This protein binds this small molecule.
Small molecule (SMILES): CC(=O)N[C@H]1[C@H](O[C@H]2[C@H](O)[C@@H](NC(C)=O)CO[C@@H]2CO)O[C@H](CO)[C@@H](O)[C@@H]1O

Sequence of chain 1.C:
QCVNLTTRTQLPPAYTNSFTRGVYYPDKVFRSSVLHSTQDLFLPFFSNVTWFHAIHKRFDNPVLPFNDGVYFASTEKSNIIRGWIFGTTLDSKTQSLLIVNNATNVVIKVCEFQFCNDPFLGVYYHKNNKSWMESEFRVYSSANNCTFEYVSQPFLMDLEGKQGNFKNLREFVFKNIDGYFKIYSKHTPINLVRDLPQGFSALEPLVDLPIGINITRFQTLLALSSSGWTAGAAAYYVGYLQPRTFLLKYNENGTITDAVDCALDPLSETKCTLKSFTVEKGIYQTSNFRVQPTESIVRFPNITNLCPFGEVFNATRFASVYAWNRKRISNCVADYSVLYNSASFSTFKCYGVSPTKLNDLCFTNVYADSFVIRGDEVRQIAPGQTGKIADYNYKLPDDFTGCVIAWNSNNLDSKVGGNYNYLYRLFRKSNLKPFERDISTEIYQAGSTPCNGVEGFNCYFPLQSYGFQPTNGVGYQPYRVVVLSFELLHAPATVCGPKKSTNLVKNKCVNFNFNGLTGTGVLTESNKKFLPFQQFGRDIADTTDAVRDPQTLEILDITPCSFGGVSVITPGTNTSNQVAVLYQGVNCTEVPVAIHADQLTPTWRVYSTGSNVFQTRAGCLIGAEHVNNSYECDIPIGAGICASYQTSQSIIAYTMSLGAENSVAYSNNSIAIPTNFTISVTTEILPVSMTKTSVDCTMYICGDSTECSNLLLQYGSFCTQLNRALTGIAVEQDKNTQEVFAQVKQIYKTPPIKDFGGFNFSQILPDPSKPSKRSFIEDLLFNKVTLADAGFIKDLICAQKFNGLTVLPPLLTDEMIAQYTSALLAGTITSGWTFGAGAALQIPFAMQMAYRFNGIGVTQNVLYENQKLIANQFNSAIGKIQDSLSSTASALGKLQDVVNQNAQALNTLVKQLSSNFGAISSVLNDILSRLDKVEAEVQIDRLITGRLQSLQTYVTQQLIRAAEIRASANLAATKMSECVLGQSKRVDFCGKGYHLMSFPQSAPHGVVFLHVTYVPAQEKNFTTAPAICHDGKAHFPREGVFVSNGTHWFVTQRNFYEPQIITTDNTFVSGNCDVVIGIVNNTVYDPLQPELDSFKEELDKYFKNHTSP

Binding-site contacts:
Ligand atom N2 contacts residue ASN282 of chain 1.C at 3.0 Å (h-bond).
Ligand atom C3 contacts residue ASN282 of chain 1.C at 4.3 Å.
Ligand atom C1 contacts residue ASN282 of chain 1.C at 2.1 Å.
Ligand atom C5 contacts residue ASN282 of chain 1.C at 4.3 Å.
Ligand atom C8 contacts residue GLU281 of chain 1.C at 3.8 Å.
Ligand atom C7 contacts residue ASN282 of chain 1.C at 3.6 Å.
Ligand atom O7 contacts residue ASN282 of chain 1.C at 4.0 Å.
Ligand atom C8 contacts residue ASN280 of chain 1.C at 4.5 Å.
Ligand atom O7 contacts residue ASN280 of chain 1.C at 4.2 Å.
Ligand atom O5 contacts residue ASN282 of chain 1.C at 3.1 Å (h-bond).
Ligand atom C8 contacts residue ASN282 of chain 1.C at 4.4 Å.
Ligand atom C2 contacts residue ASN282 of chain 1.C at 3.0 Å.